Sequence of chain 1.C:
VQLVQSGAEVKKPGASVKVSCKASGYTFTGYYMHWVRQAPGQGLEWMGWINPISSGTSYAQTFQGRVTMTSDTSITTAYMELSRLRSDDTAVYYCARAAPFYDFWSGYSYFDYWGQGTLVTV

Sequence of chain 1.B:
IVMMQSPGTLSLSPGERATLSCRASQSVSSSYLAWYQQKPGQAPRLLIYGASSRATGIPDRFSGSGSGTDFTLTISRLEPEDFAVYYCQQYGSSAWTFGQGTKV

A protein and the small-molecule ligand that binds it are described below.
Small molecule (SMILES): CC(=O)N[C@H]1CO[C@H](CO[C@@H]2O[C@@H](C)[C@@H](O)[C@@H](O)[C@@H]2O)[C@@H](O)[C@@H]1O

Binding-site contacts:
Ligand atom N2 contacts residue ASN341 of chain 1.K at 3.0 Å (h-bond).
Ligand atom C2 contacts residue ASN341 of chain 1.K at 2.5 Å.
Ligand atom C3 contacts residue ASN341 of chain 1.K at 3.8 Å.
Ligand atom O5 contacts residue ASN341 of chain 1.K at 2.4 Å (h-bond).
Ligand atom C6 contacts residue GLY337 of chain 1.K at 4.0 Å.
Ligand atom O3 contacts residue SER30 of chain 1.B at 4.3 Å.
Ligand atom C6 contacts residue GLU338 of chain 1.K at 4.3 Å.
Ligand atom C8 contacts residue SER31 of chain 1.B at 4.1 Å.
Ligand atom C7 contacts residue ASN341 of chain 1.K at 3.3 Å.
Ligand atom C5 contacts residue GLY337 of chain 1.K at 4.2 Å.
Ligand atom C6 contacts residue GLY337 of chain 1.K at 4.0 Å.
Ligand atom C8 contacts residue SER30 of chain 1.B at 4.4 Å.
Ligand atom C1 contacts residue ASN341 of chain 1.K at 1.5 Å.
Ligand atom C5 contacts residue GLU338 of chain 1.K at 4.4 Å.
Ligand atom O7 contacts residue ASN341 of chain 1.K at 3.2 Å (h-bond).
Ligand atom O5 contacts residue GLY337 of chain 1.K at 3.6 Å.
Ligand atom O5 contacts residue GLY337 of chain 1.K at 3.3 Å.
Ligand atom C1 contacts residue GLY337 of chain 1.K at 3.9 Å.
Ligand atom C6 contacts residue ASN341 of chain 1.K at 4.3 Å.
Ligand atom O3 contacts residue SER31 of chain 1.B at 4.4 Å.
Ligand atom O5 contacts residue GLU338 of chain 1.K at 4.2 Å.
Ligand atom C6 contacts residue PHE104 of chain 1.C at 3.7 Å (hydrophobic).
Ligand atom C8 contacts residue ASN341 of chain 1.K at 4.5 Å.
Ligand atom C5 contacts residue ASN341 of chain 1.K at 3.7 Å.
Ligand atom C7 contacts residue SER31 of chain 1.B at 3.8 Å.
Ligand atom O7 contacts residue SER31 of chain 1.B at 3.5 Å.
Ligand atom C4 contacts residue ASN341 of chain 1.K at 4.3 Å.
Ligand atom C1 contacts residue GLY337 of chain 1.K at 4.2 Å.
Ligand atom C5 contacts residue GLY337 of chain 1.K at 4.3 Å.

Sequence of chain 1.K:
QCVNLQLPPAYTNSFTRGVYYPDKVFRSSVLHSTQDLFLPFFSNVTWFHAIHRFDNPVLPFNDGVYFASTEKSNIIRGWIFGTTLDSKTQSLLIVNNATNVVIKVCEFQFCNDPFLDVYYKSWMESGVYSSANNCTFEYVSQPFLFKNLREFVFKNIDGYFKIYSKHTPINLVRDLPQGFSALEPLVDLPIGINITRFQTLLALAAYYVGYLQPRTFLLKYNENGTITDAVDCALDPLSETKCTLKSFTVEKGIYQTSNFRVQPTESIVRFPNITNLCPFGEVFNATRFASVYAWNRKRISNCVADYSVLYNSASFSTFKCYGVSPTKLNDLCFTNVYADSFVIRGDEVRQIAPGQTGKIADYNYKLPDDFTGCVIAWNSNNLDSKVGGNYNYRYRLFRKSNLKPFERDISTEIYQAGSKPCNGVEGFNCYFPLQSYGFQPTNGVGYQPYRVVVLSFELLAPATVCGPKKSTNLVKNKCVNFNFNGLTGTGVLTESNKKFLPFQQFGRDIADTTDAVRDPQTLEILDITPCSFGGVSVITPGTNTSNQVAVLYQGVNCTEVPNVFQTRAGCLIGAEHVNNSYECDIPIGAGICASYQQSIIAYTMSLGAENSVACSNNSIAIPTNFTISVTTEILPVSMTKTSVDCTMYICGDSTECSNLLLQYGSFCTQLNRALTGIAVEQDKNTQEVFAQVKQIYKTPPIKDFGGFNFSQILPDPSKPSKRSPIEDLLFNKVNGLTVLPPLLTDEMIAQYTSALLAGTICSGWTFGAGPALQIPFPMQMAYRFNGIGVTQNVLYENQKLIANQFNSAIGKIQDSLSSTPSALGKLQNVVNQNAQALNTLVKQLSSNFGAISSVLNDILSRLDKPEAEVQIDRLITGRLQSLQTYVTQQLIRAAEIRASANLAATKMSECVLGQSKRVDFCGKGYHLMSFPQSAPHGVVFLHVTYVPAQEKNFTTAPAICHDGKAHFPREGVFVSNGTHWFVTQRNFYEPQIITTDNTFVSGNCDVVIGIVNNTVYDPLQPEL